A small-molecule ligand and the protein it binds are described below.
Small molecule (SMILES): C[C@@H](O)[C@@H](C)O

Sequence of chain 8.A:
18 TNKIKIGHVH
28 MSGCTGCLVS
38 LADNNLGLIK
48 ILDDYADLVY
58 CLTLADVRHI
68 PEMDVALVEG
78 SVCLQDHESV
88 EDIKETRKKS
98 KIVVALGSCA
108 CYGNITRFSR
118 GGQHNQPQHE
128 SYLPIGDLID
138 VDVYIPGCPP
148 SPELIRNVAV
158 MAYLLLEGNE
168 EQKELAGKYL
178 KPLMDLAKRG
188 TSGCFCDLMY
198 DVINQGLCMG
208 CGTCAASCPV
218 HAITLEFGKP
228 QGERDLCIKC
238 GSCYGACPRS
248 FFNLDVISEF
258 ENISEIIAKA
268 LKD

Sequence of chain 8.B:
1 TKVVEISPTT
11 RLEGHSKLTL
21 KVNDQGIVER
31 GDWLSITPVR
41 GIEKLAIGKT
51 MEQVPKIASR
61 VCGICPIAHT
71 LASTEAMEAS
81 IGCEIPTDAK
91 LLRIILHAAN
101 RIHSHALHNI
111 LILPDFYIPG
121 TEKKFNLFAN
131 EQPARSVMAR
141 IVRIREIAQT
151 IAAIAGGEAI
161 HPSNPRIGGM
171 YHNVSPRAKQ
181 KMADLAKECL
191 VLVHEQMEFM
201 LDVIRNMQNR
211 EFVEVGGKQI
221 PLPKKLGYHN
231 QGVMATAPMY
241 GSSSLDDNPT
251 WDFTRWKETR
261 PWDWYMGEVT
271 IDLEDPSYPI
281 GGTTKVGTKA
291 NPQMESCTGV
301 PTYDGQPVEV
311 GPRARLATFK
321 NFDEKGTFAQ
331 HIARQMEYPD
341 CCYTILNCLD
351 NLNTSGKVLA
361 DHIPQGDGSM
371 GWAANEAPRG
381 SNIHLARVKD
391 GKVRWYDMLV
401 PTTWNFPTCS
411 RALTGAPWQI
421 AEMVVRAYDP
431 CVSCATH

Sequence of chain 8.C:
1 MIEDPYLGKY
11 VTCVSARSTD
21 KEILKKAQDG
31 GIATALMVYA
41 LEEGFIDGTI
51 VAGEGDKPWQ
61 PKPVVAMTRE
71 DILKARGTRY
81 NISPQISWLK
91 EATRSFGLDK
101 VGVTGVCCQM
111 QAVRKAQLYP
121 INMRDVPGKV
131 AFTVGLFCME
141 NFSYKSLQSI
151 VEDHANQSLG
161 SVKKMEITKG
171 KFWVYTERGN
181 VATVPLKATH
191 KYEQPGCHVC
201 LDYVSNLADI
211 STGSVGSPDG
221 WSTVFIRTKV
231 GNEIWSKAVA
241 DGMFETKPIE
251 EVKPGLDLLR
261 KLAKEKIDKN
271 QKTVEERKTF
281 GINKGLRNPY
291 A

Binding-site contacts:
Ligand atom O5 contacts residue HIS172 of chain 8.B at 4.2 Å.
Ligand atom O5 contacts residue GLU91 of chain 8.C at 4.4 Å.
Ligand atom C4 contacts residue SER87 of chain 8.C at 3.8 Å.
Ligand atom C2 contacts residue SER87 of chain 8.C at 4.3 Å.
Ligand atom C2 contacts residue HIS218 of chain 8.A at 4.1 Å.
Ligand atom C4 contacts residue HIS172 of chain 8.B at 4.2 Å.
Ligand atom C3 contacts residue TRP88 of chain 8.C at 4.3 Å (hydrophobic).
Ligand atom O6 contacts residue HIS172 of chain 8.B at 4.0 Å.
Ligand atom C3 contacts residue SER87 of chain 8.C at 4.1 Å.
Ligand atom C4 contacts residue GLU91 of chain 8.C at 3.4 Å.
Ligand atom C1 contacts residue ILE220 of chain 8.A at 4.4 Å (hydrophobic).
Ligand atom O6 contacts residue TRP88 of chain 8.C at 3.8 Å.
Ligand atom O5 contacts residue HIS218 of chain 8.A at 3.0 Å (h-bond).
Ligand atom C1 contacts residue HIS218 of chain 8.A at 4.2 Å.
Ligand atom C4 contacts residue TRP88 of chain 8.C at 3.6 Å (hydrophobic).